Sequence of chain 1.D:
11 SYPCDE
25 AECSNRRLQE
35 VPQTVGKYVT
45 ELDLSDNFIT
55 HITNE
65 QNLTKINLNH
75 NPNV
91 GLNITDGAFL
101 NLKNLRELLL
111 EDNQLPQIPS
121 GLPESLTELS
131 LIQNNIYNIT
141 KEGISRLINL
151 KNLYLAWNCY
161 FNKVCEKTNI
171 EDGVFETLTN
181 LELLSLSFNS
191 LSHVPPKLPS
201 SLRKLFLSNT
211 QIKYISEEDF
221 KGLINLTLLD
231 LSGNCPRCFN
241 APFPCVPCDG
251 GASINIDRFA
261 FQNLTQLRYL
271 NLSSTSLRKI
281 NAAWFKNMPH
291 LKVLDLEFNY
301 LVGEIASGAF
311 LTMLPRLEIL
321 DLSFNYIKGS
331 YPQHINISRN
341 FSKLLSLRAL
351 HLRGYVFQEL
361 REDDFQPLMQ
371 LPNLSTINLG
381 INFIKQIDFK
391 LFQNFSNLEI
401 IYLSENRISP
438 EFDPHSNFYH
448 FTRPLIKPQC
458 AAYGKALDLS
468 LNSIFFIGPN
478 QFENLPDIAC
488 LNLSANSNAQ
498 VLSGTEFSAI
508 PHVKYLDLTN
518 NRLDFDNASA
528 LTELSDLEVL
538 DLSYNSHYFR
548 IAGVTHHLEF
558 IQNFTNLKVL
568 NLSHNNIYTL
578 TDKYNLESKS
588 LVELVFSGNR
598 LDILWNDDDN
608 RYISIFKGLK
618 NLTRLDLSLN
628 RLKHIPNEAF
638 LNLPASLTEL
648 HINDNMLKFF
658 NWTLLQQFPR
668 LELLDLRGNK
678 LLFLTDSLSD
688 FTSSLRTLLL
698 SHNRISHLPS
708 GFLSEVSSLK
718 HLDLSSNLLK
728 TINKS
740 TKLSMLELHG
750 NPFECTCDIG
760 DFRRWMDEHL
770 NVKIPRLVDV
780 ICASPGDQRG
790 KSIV

Binding-site contacts:
Ligand atom C5 contacts residue SER500 of chain 1.D at 3.9 Å.
Ligand atom C2 contacts residue ASN524 of chain 1.D at 2.6 Å.
Ligand atom C7 contacts residue ASN524 of chain 1.D at 3.7 Å.
Ligand atom N2 contacts residue ASN524 of chain 1.D at 3.1 Å (h-bond).
Ligand atom C3 contacts residue ASN524 of chain 1.D at 3.9 Å.
Ligand atom C1 contacts residue ASN524 of chain 1.D at 1.4 Å.
Ligand atom O5 contacts residue ASN524 of chain 1.D at 2.3 Å (h-bond).
Ligand atom O5 contacts residue SER500 of chain 1.D at 3.3 Å.
Ligand atom O7 contacts residue ASN524 of chain 1.D at 3.9 Å.
Ligand atom O6 contacts residue SER500 of chain 1.D at 3.4 Å.
Ligand atom C1 contacts residue SER500 of chain 1.D at 3.9 Å.
Ligand atom C4 contacts residue ASN524 of chain 1.D at 4.2 Å.
Ligand atom C6 contacts residue SER500 of chain 1.D at 3.8 Å.
Ligand atom O6 contacts residue ASN524 of chain 1.D at 4.4 Å.
Ligand atom C5 contacts residue ASN524 of chain 1.D at 3.5 Å.

A small-molecule ligand and the protein it binds are described below.
Small molecule (SMILES): CC(=O)N[C@@H]1[C@@H](O)[C@H](O)[C@@H](CO)O[C@H]1O